Sequence of chain 8.E:
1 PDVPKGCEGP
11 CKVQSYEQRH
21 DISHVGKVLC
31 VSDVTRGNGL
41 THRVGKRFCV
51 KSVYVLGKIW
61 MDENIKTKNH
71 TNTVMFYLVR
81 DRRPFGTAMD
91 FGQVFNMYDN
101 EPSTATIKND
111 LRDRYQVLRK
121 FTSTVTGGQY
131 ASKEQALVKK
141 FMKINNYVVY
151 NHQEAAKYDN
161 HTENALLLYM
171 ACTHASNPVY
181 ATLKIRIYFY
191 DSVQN

Sequence of chain 7.C:
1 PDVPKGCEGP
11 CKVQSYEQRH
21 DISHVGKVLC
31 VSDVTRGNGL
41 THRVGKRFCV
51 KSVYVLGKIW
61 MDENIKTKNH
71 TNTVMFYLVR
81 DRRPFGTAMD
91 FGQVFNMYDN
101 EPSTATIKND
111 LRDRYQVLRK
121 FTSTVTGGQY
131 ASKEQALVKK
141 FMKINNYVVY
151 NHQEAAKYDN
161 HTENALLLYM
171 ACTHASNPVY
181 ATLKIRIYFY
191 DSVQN

This small molecule binds to this protein.
Small molecule (SMILES): Nc1ccn([C@H]2C[C@H](O[P](=O)(O)OC[C@H]3O[C@@H](n4cnc5c(N)ncnc54)C[C@@H]3O[P](=O)(O)OC[C@H]3O[C@@H](n4cnc5c(N)ncnc54)C[C@@H]3O[P](=O)(O)OC[C@H]3O[C@@H](n4ccc(N)nc4=O)C[C@@H]3O[P](=O)(O)OC[C@H]3O[C@@H](n4ccc(N)nc4=O)C[C@@H]3O[P](=O)(O)OC[C@H]3O[C@@H](n4cnc5c(N)ncnc54)C[C@@H]3O[P](=O)(O)OC[C@H]3O[C@@H](n4ccc(N)nc4=O)C[C@@H]3O)[C@@H](COP(=O)=O)O2)c(=O)n1

Sequence of chain 7.K:
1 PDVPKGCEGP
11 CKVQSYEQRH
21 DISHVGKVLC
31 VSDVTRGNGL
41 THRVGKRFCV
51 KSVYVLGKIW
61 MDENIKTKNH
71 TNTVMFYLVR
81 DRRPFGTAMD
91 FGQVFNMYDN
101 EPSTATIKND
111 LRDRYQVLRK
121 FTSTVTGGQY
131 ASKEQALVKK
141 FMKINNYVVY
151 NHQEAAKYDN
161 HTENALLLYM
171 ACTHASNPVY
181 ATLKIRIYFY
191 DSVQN

Binding-site contacts:
Ligand atom N7 contacts residue PHE141 of chain 7.C at 3.5 Å.
Ligand atom O3' contacts residue ARG82 of chain 7.K at 3.1 Å (salt-bridge).
Ligand atom C5' contacts residue ARG47 of chain 8.E at 3.5 Å.
Ligand atom OP1 contacts residue LYS120 of chain 7.K at 3.0 Å (salt-bridge).
Ligand atom O3' contacts residue TYR188 of chain 7.C at 3.0 Å (h-bond).
Ligand atom O5' contacts residue ARG112 of chain 7.K at 3.2 Å.
Ligand atom C5' contacts residue ARG82 of chain 7.K at 3.7 Å.
Ligand atom OP2 contacts residue TYR188 of chain 7.C at 2.7 Å (h-bond).
Ligand atom C6 contacts residue PHE141 of chain 7.C at 3.4 Å (hydrophobic).
Ligand atom C6 contacts residue CYS11 of chain 7.C at 3.7 Å (hydrophobic).
Ligand atom O3' contacts residue LEU118 of chain 7.K at 3.5 Å (h-bond).
Ligand atom OP2 contacts residue ARG186 of chain 7.C at 3.0 Å (salt-bridge).
Ligand atom C4' contacts residue ARG82 of chain 7.K at 3.7 Å.
Ligand atom O2 contacts residue TYR188 of chain 7.C at 3.0 Å.
Ligand atom O3' contacts residue ARG119 of chain 7.K at 3.7 Å.
Ligand atom OP1 contacts residue ASP113 of chain 7.K at 2.9 Å (salt-bridge).
Ligand atom N3 contacts residue PHE141 of chain 7.C at 3.7 Å.
Ligand atom N4 contacts residue LYS51 of chain 7.C at 3.4 Å.
Ligand atom OP2 contacts residue ARG47 of chain 8.E at 2.5 Å (salt-bridge).
Ligand atom C2' contacts residue CYS11 of chain 7.C at 3.5 Å (hydrophobic).
Ligand atom C2' contacts residue TYR188 of chain 7.C at 3.1 Å (hydrophobic).
Ligand atom C5' contacts residue ARG112 of chain 7.K at 3.7 Å.
Ligand atom C3' contacts residue TYR188 of chain 7.C at 3.2 Å (hydrophobic).
Ligand atom N1 contacts residue PHE141 of chain 7.C at 3.4 Å.
Ligand atom C5 contacts residue ASP2 of chain 7.C at 3.7 Å.
Ligand atom C5 contacts residue PHE141 of chain 7.C at 3.3 Å (hydrophobic).
Ligand atom OP1 contacts residue VAL117 of chain 7.K at 3.6 Å.
Ligand atom OP1 contacts residue ARG82 of chain 7.K at 3.0 Å (salt-bridge).
Ligand atom OP2 contacts residue LYS120 of chain 7.K at 2.9 Å (salt-bridge).
Ligand atom OP2 contacts residue TYR54 of chain 7.C at 2.7 Å (h-bond).
Ligand atom O4' contacts residue ARG80 of chain 7.K at 3.1 Å (salt-bridge).
Ligand atom OP1 contacts residue ARG112 of chain 7.K at 2.7 Å (salt-bridge).
Ligand atom P contacts residue ARG82 of chain 7.K at 3.7 Å.
Ligand atom C4 contacts residue PHE141 of chain 7.C at 3.5 Å (hydrophobic).
Ligand atom OP2 contacts residue ASN195 of chain 8.E at 3.1 Å (h-bond).
Ligand atom P contacts residue TYR188 of chain 7.C at 3.5 Å.
Ligand atom C4' contacts residue ARG80 of chain 7.K at 3.5 Å.
Ligand atom OP1 contacts residue ARG119 of chain 7.K at 3.5 Å.
Ligand atom C2 contacts residue PHE141 of chain 7.C at 3.5 Å (hydrophobic).
Ligand atom N6 contacts residue PHE141 of chain 7.C at 3.4 Å.